Binding-site contacts:
Ligand atom C3' contacts residue ASN414 of chain 14.A at 4.5 Å.
Ligand atom C5' contacts residue ASN414 of chain 14.A at 3.3 Å.
Ligand atom C1' contacts residue ASN414 of chain 14.A at 4.1 Å.
Ligand atom OP2 contacts residue ARG18 of chain 13.C at 3.7 Å.
Ligand atom OP2 contacts residue LYS21 of chain 13.C at 2.7 Å (salt-bridge).
Ligand atom C4' contacts residue ASN414 of chain 14.A at 3.0 Å.
Ligand atom O4' contacts residue ASN414 of chain 14.A at 2.9 Å (h-bond).
Ligand atom C2' contacts residue VAL47 of chain 14.A at 4.3 Å (hydrophobic).
Ligand atom C5' contacts residue ARG412 of chain 14.A at 3.0 Å.
Ligand atom P contacts residue ARG412 of chain 14.A at 2.7 Å.
Ligand atom OP1 contacts residue ARG412 of chain 14.A at 3.8 Å.
Ligand atom P contacts residue LYS21 of chain 13.C at 3.4 Å.
Ligand atom O3' contacts residue VAL47 of chain 14.A at 3.1 Å.
Ligand atom C4' contacts residue VAL47 of chain 14.A at 4.1 Å (hydrophobic).
Ligand atom O3' contacts residue ARG412 of chain 14.A at 4.3 Å.
Ligand atom OP1 contacts residue LYS21 of chain 13.C at 3.9 Å.
Ligand atom OP1 contacts residue ARG18 of chain 13.C at 4.0 Å.
Ligand atom OP2 contacts residue ARG412 of chain 14.A at 1.4 Å (salt-bridge).
Ligand atom O5' contacts residue ARG412 of chain 14.A at 3.1 Å (salt-bridge).
Ligand atom C3' contacts residue VAL47 of chain 14.A at 4.0 Å (hydrophobic).
Ligand atom C4' contacts residue ARG412 of chain 14.A at 4.3 Å.

Sequence of chain 14.A:
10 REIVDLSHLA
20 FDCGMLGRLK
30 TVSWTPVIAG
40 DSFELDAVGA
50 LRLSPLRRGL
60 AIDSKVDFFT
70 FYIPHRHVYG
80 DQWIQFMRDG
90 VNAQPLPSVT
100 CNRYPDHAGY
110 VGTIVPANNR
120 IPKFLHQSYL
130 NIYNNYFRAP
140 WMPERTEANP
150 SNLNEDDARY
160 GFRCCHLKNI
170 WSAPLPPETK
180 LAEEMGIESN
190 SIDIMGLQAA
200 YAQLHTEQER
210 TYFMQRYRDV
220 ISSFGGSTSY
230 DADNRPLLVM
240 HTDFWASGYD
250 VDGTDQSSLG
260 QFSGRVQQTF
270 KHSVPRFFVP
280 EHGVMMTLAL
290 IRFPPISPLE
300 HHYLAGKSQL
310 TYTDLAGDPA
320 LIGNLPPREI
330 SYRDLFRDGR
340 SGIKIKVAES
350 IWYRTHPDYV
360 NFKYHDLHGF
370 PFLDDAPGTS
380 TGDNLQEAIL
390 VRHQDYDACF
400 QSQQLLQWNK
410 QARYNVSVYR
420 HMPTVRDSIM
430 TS

Sequence of chain 13.C:
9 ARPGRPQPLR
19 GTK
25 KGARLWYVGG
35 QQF

The protein below binds the small molecule below.
Small molecule (SMILES): Nc1ccn([C@H]2C[C@H](O)[C@@H](COP(=O)(O)O)O2)c(=O)n1